Binding-site contacts:
Ligand atom N27 contacts residue TRP108 of chain 1.N at 3.9 Å.
Ligand atom C4 contacts residue TYR340 of chain 1.N at 3.6 Å (hydrophobic).
Ligand atom C39 contacts residue ARG223 of chain 1.N at 3.5 Å.
Ligand atom C5 contacts residue TYR340 of chain 1.N at 3.5 Å (hydrophobic).
Ligand atom N27 contacts residue GLU48 of chain 1.N at 3.7 Å.
Ligand atom C1 contacts residue TYR340 of chain 1.N at 3.2 Å (hydrophobic).
Ligand atom C36 contacts residue GLU207 of chain 1.N at 3.7 Å.
Ligand atom C15 contacts residue ARG154 of chain 1.N at 3.5 Å.
Ligand atom C1 contacts residue ASP80 of chain 1.N at 3.3 Å.
Ligand atom C39 contacts residue GLU206 of chain 1.N at 3.1 Å.
Ligand atom O9 contacts residue ASP80 of chain 1.N at 2.9 Å (salt-bridge).
Ligand atom C6 contacts residue TYR340 of chain 1.N at 3.0 Å (hydrophobic).
Ligand atom N30 contacts residue GLU48 of chain 1.N at 3.7 Å.
Ligand atom C36 contacts residue GLU206 of chain 1.N at 3.4 Å.
Ligand atom O14 contacts residue ASP80 of chain 1.N at 3.7 Å.
Ligand atom N30 contacts residue GLU157 of chain 1.N at 3.3 Å (salt-bridge).
Ligand atom C38 contacts residue ALA176 of chain 1.N at 3.9 Å (hydrophobic).
Ligand atom N25 contacts residue TYR340 of chain 1.N at 3.9 Å.
Ligand atom O7 contacts residue ARG223 of chain 1.N at 3.1 Å (salt-bridge).
Ligand atom C2 contacts residue TYR340 of chain 1.N at 3.7 Å (hydrophobic).
Ligand atom O8 contacts residue ARG47 of chain 1.N at 2.9 Å (salt-bridge).
Ligand atom N27 contacts residue ASP80 of chain 1.N at 3.2 Å (salt-bridge).
Ligand atom N25 contacts residue GLU48 of chain 1.N at 3.6 Å.
Ligand atom O8 contacts residue TYR340 of chain 1.N at 3.2 Å (h-bond).
Ligand atom C1 contacts residue GLU48 of chain 1.N at 3.5 Å.
Ligand atom C5 contacts residue ASP80 of chain 1.N at 3.5 Å.
Ligand atom N27 contacts residue ARG85 of chain 1.N at 3.7 Å.
Ligand atom N30 contacts residue TRP108 of chain 1.N at 3.1 Å (h-bond).
Ligand atom C3 contacts residue TYR340 of chain 1.N at 3.4 Å (hydrophobic).
Ligand atom C2 contacts residue ASP80 of chain 1.N at 3.4 Å.
Ligand atom O14 contacts residue ARG81 of chain 1.N at 3.3 Å (salt-bridge).
Ligand atom O7 contacts residue TYR340 of chain 1.N at 3.2 Å (h-bond).
Ligand atom C4 contacts residue ASP80 of chain 1.N at 3.7 Å.
Ligand atom N30 contacts residue LEU63 of chain 1.N at 3.9 Å.
Ligand atom O8 contacts residue ARG305 of chain 1.N at 3.0 Å (salt-bridge).
Ligand atom C37 contacts residue ARG154 of chain 1.N at 3.6 Å.
Ligand atom C1 contacts residue ARG47 of chain 1.N at 3.7 Å.
Ligand atom C26 contacts residue GLU48 of chain 1.N at 3.5 Å.
Ligand atom C6 contacts residue ARG305 of chain 1.N at 3.6 Å.
Ligand atom O7 contacts residue ARG305 of chain 1.N at 3.0 Å (salt-bridge).

A small-molecule ligand and the protein it binds are described below.
Small molecule (SMILES): CCC(CC)[C@H](NC(C)=O)[C@@H]1[C@H](O)[C@@H](C(=O)O)C[C@H]1NC(=N)N

Sequence of chain 1.N:
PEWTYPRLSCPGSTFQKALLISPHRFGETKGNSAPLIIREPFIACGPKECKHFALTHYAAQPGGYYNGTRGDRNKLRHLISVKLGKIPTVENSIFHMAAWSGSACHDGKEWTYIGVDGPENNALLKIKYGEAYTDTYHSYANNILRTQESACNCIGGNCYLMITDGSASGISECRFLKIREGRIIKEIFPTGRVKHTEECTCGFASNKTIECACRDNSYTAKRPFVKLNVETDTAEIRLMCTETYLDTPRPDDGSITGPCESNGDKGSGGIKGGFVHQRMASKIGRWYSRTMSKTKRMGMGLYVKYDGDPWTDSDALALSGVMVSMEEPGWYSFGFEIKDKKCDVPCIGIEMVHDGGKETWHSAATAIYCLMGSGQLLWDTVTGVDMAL